Binding-site contacts:
Ligand atom OBV contacts residue GLN284 of chain 1.B at 2.9 Å (h-bond).
Ligand atom CBE contacts residue PLD1 of chain 1.N at 4.4 Å.
Ligand atom CCJ contacts residue PRO280 of chain 1.B at 4.0 Å (hydrophobic).
Ligand atom CBE contacts residue LEU283 of chain 1.B at 3.9 Å (hydrophobic).
Ligand atom CBA contacts residue PRO287 of chain 1.B at 3.8 Å (hydrophobic).
Ligand atom CBI contacts residue PRO280 of chain 1.B at 4.4 Å (hydrophobic).
Ligand atom CBA contacts residue LEU283 of chain 1.B at 3.8 Å (hydrophobic).
Ligand atom CBK contacts residue PRO280 of chain 1.B at 4.5 Å (hydrophobic).
Ligand atom CBA contacts residue PLD1 of chain 1.N at 4.4 Å.
Ligand atom CCM contacts residue GLN284 of chain 1.B at 3.3 Å.
Ligand atom CBT contacts residue GLN284 of chain 1.B at 3.4 Å.
Ligand atom CBI contacts residue GLN284 of chain 1.B at 4.3 Å.
Ligand atom CCJ contacts residue GLN284 of chain 1.B at 3.7 Å.
Ligand atom CCM contacts residue PLD1 of chain 1.N at 4.3 Å.
Ligand atom CBC contacts residue LEU283 of chain 1.B at 3.8 Å (hydrophobic).
Ligand atom CBE contacts residue GLN284 of chain 1.B at 4.2 Å.
Ligand atom CBT contacts residue PLD1 of chain 1.N at 4.0 Å.
Ligand atom CBG contacts residue GLN284 of chain 1.B at 4.5 Å.
Ligand atom CCJ contacts residue LEU281 of chain 1.B at 3.7 Å (hydrophobic).
Ligand atom OBV contacts residue LEU281 of chain 1.B at 4.1 Å.
Ligand atom CCM contacts residue PRO280 of chain 1.B at 4.0 Å (hydrophobic).
Ligand atom OBV contacts residue PLD1 of chain 1.N at 4.2 Å.
Ligand atom CBI contacts residue PLD1 of chain 1.N at 4.5 Å.
Ligand atom CBQ contacts residue PLD1 of chain 1.N at 4.3 Å.
Ligand atom CBG contacts residue LEU283 of chain 1.B at 4.4 Å (hydrophobic).

Sequence of chain 1.B:
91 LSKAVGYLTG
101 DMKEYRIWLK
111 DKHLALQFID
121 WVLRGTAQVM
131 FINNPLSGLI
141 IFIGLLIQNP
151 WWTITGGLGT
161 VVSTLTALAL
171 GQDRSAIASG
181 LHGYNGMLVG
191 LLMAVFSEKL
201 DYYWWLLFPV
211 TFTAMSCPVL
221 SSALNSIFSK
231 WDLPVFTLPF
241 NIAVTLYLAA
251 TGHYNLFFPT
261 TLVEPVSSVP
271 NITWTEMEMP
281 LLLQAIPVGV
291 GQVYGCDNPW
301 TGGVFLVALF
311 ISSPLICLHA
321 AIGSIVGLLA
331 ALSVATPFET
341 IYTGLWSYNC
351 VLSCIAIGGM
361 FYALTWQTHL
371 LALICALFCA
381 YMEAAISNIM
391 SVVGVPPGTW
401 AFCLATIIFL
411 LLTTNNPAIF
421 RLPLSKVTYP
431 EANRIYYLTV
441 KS

The small molecule below binds the protein below.
Small molecule (SMILES): CCCCCCCCCCC(CCCCCCCCCC)(CO[C@H]1O[C@@H](CO)[C@H](O[C@@H]2O[C@@H](CO)[C@H](O)[C@@H](O)[C@@H]2O)[C@@H](O)[C@@H]1O)CO[C@H]1O[C@@H](CO)[C@H](O[C@@H]2O[C@@H](CO)[C@H](O)[C@@H](O)[C@@H]2O)[C@@H](O)[C@H]1O